Sequence of chain 1.A:
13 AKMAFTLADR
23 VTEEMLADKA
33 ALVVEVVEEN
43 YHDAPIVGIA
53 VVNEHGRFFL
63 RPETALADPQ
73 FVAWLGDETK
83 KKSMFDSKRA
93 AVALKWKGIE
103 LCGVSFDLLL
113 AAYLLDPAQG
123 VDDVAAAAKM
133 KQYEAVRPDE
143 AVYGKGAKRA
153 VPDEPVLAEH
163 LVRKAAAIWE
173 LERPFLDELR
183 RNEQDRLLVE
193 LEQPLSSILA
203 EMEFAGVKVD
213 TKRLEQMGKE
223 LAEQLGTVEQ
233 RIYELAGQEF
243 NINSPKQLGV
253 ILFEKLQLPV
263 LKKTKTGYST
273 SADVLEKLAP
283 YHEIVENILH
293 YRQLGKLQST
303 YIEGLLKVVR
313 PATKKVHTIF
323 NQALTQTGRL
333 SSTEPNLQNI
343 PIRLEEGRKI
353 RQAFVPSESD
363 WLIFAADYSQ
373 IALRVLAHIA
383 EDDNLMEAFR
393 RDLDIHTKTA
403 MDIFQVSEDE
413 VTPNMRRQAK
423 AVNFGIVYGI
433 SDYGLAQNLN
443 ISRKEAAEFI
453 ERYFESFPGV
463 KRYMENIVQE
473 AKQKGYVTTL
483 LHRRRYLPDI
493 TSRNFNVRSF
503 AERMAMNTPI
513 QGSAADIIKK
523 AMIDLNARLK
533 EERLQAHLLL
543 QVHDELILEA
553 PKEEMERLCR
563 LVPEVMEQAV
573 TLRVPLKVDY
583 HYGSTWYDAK

A small-molecule ligand and the protein it binds are described below.
Small molecule (SMILES): Cc1cn([C@H]2C[C@H](O[P](=O)(O)OC[C@H]3O[C@@H](n4ccc(N)nc4=O)C[C@@H]3O[P](=O)(O)OC[C@@H]3CC[C@H](n4ccc(N)nc4=O)O3)[C@@H](CO[P](=O)(O)O[C@H]3C[C@H](n4ccc(N)nc4=O)O[C@@H]3CO[P](=O)(O)O[C@H]3C[C@H](n4cnc5c4NC=NC5N)O[C@@H]3CO[P](=O)(O)O[C@H]3C[C@H](n4cnc5c(=O)[nH]c(N)nc54)O[C@@H]3CO[P](=O)(O)O[C@H]3C[C@H](n4cc(C)c(=O)[nH]c4=O)O[C@@H]3CO[P](=O)(O)O[C@H]3C[C@H](n4ccc(N)nc4=O)O[C@@H]3CO[P](=O)(O)O[C@H]3C[C@H](n4ccc(N)nc4=O)O[C@@H]3CO)O2)c(=O)[nH]c1=O

Binding-site contacts:
Ligand atom OP1 contacts residue ILE344 of chain 1.A at 2.8 Å (h-bond).
Ligand atom C1' contacts residue GLN340 of chain 1.A at 3.6 Å.
Ligand atom OP2 contacts residue ARG345 of chain 1.A at 3.2 Å.
Ligand atom C2' contacts residue GLN340 of chain 1.A at 3.6 Å.
Ligand atom C4' contacts residue ILE342 of chain 1.A at 3.6 Å (hydrophobic).
Ligand atom C5' contacts residue ILE342 of chain 1.A at 3.1 Å (hydrophobic).
Ligand atom O3' contacts residue ARG294 of chain 1.A at 3.1 Å (salt-bridge).
Ligand atom C1' contacts residue TYR303 of chain 1.A at 3.3 Å (hydrophobic).
Ligand atom OP1 contacts residue PRO343 of chain 1.A at 3.5 Å.
Ligand atom C5' contacts residue THR272 of chain 1.A at 3.4 Å.
Ligand atom OP1 contacts residue GLN295 of chain 1.A at 3.4 Å.
Ligand atom O2 contacts residue LYS298 of chain 1.A at 3.5 Å.
Ligand atom C3' contacts residue CTP1 of chain 1.G at 3.0 Å.
Ligand atom P contacts residue ARG294 of chain 1.A at 3.5 Å.
Ligand atom N4 contacts residue CTP1 of chain 1.G at 3.4 Å (h-bond).
Ligand atom O4' contacts residue TYR303 of chain 1.A at 3.4 Å (h-bond).
Ligand atom C2' contacts residue CTP1 of chain 1.G at 3.1 Å.
Ligand atom OP1 contacts residue ARG294 of chain 1.A at 2.8 Å (salt-bridge).
Ligand atom C5' contacts residue ARG294 of chain 1.A at 3.4 Å.
Ligand atom O4' contacts residue ASN341 of chain 1.A at 3.2 Å.
Ligand atom O3' contacts residue THR268 of chain 1.A at 3.4 Å.
Ligand atom O3' contacts residue PRO343 of chain 1.A at 3.6 Å.
Ligand atom C5' contacts residue THR268 of chain 1.A at 3.6 Å.
Ligand atom OP1 contacts residue THR266 of chain 1.A at 2.9 Å (h-bond).
Ligand atom C5 contacts residue ARG345 of chain 1.A at 3.3 Å.
Ligand atom OP1 contacts residue LYS267 of chain 1.A at 2.7 Å (salt-bridge).
Ligand atom OP2 contacts residue ARG345 of chain 1.A at 3.0 Å (salt-bridge).
Ligand atom OP1 contacts residue THR268 of chain 1.A at 2.7 Å (h-bond).
Ligand atom C2 contacts residue CTP1 of chain 1.G at 3.6 Å.
Ligand atom O4' contacts residue HIS545 of chain 1.A at 3.4 Å.
Ligand atom O2 contacts residue ARG331 of chain 1.A at 2.7 Å (salt-bridge).
Ligand atom OP1 contacts residue ARG345 of chain 1.A at 2.9 Å (salt-bridge).
Ligand atom OP1 contacts residue THR272 of chain 1.A at 2.8 Å (h-bond).
Ligand atom O2 contacts residue ASN341 of chain 1.A at 3.0 Å (h-bond).
Ligand atom N3 contacts residue CTP1 of chain 1.G at 3.6 Å.
Ligand atom C2' contacts residue ASN341 of chain 1.A at 3.5 Å.
Ligand atom OP2 contacts residue ALA274 of chain 1.A at 3.2 Å (h-bond).
Ligand atom C1' contacts residue HIS545 of chain 1.A at 3.5 Å.
Ligand atom O2 contacts residue CTP1 of chain 1.G at 3.6 Å.
Ligand atom C4 contacts residue CTP1 of chain 1.G at 3.5 Å.